The protein below binds the small molecule below.
Small molecule (SMILES): OC[C@H]1O[C@H](O)[C@H](F)[C@@H](O)[C@@H]1O

Sequence of chain 1.A:
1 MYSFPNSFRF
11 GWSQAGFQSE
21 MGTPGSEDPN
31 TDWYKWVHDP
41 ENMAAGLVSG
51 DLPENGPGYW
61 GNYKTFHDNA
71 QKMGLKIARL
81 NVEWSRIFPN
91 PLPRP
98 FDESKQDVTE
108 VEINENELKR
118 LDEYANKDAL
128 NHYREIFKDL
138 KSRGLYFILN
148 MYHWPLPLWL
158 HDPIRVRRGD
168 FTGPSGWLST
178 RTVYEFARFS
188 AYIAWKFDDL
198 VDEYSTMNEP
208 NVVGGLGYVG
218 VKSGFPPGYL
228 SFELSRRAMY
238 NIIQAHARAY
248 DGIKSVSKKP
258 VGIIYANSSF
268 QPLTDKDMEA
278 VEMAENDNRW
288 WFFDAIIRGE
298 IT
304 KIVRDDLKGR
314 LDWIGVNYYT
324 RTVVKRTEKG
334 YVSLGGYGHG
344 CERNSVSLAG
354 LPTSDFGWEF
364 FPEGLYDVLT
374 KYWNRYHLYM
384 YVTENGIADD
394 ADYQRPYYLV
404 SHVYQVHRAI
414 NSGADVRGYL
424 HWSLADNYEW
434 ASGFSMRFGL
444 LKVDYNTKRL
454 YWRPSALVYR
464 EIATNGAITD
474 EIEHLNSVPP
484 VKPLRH

Binding-site contacts:
Ligand atom C4 contacts residue GLU432 of chain 1.A at 3.6 Å.
Ligand atom F2 contacts residue GLU387 of chain 1.A at 2.6 Å.
Ligand atom F2 contacts residue HIS150 of chain 1.A at 3.2 Å.
Ligand atom C3 contacts residue GLU387 of chain 1.A at 2.9 Å.
Ligand atom C5 contacts residue TYR322 of chain 1.A at 3.1 Å (hydrophobic).
Ligand atom C4 contacts residue TRP433 of chain 1.A at 3.9 Å (hydrophobic).
Ligand atom C3 contacts residue GLN18 of chain 1.A at 3.6 Å.
Ligand atom O3 contacts residue TRP433 of chain 1.A at 3.0 Å (h-bond).
Ligand atom C4 contacts residue TRP425 of chain 1.A at 3.9 Å (hydrophobic).
Ligand atom C6 contacts residue PHE441 of chain 1.A at 3.5 Å (hydrophobic).
Ligand atom C2 contacts residue GLU206 of chain 1.A at 3.4 Å.
Ligand atom O4 contacts residue GLU432 of chain 1.A at 2.6 Å (salt-bridge).
Ligand atom O3 contacts residue TRP425 of chain 1.A at 3.8 Å.
Ligand atom C3 contacts residue TRP425 of chain 1.A at 3.6 Å (hydrophobic).
Ligand atom C1 contacts residue GLU206 of chain 1.A at 3.4 Å.
Ligand atom C4 contacts residue GLU387 of chain 1.A at 3.5 Å.
Ligand atom C3 contacts residue TRP433 of chain 1.A at 4.0 Å (hydrophobic).
Ligand atom O6 contacts residue TRP361 of chain 1.A at 3.5 Å.
Ligand atom C6 contacts residue GLU432 of chain 1.A at 3.3 Å.
Ligand atom O4 contacts residue TRP425 of chain 1.A at 3.2 Å.
Ligand atom C5 contacts residue TRP425 of chain 1.A at 3.7 Å (hydrophobic).
Ligand atom C1 contacts residue TYR322 of chain 1.A at 3.6 Å (hydrophobic).
Ligand atom O6 contacts residue GLU432 of chain 1.A at 2.5 Å (salt-bridge).
Ligand atom O4 contacts residue GLN18 of chain 1.A at 2.8 Å (h-bond).
Ligand atom O5 contacts residue GLU387 of chain 1.A at 2.3 Å (salt-bridge).
Ligand atom C4 contacts residue GLN18 of chain 1.A at 4.0 Å.
Ligand atom F2 contacts residue GLU206 of chain 1.A at 3.4 Å.
Ligand atom O5 contacts residue TYR322 of chain 1.A at 3.0 Å (h-bond).
Ligand atom C2 contacts residue HIS150 of chain 1.A at 3.9 Å.
Ligand atom C2 contacts residue TRP151 of chain 1.A at 4.0 Å (hydrophobic).
Ligand atom C5 contacts residue GLU387 of chain 1.A at 2.9 Å.
Ligand atom O4 contacts residue TRP433 of chain 1.A at 3.7 Å.
Ligand atom O3 contacts residue GLN18 of chain 1.A at 2.5 Å (h-bond).
Ligand atom O3 contacts residue HIS150 of chain 1.A at 2.8 Å (h-bond).
Ligand atom C6 contacts residue TRP361 of chain 1.A at 4.0 Å (hydrophobic).
Ligand atom F2 contacts residue ASN205 of chain 1.A at 3.0 Å.
Ligand atom C2 contacts residue GLU387 of chain 1.A at 2.4 Å.
Ligand atom C3 contacts residue HIS150 of chain 1.A at 3.7 Å.
Ligand atom C1 contacts residue GLU387 of chain 1.A at 1.4 Å.
Ligand atom C6 contacts residue TYR322 of chain 1.A at 3.3 Å (hydrophobic).